A protein and the small-molecule ligand that binds it are described below.
Small molecule (SMILES): Nc1ccn([C@H]2C[C@H](O[P](=O)(O)OC[C@H]3O[C@@H](n4cnc5c(N)ncnc54)C[C@@H]3O[P](=O)(O)OC[C@H]3O[C@@H](n4cnc5c(N)ncnc54)C[C@@H]3O[P](=O)(O)OC[C@H]3O[C@@H](n4ccc(N)nc4=O)C[C@@H]3O[P](=O)(O)OC[C@H]3O[C@@H](n4ccc(N)nc4=O)C[C@@H]3O[P](=O)(O)OC[C@H]3O[C@@H](n4cnc5c(N)ncnc54)C[C@@H]3O[P](=O)(O)OC[C@H]3O[C@@H](n4ccc(N)nc4=O)C[C@@H]3O)[C@@H](COP(=O)=O)O2)c(=O)n1

Sequence of chain 8.K:
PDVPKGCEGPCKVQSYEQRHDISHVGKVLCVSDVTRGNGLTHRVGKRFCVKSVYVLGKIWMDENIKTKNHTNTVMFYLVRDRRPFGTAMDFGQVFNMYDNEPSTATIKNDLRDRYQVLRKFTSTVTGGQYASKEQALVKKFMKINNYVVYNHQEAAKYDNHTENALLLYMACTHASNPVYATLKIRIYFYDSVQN

Sequence of chain 9.M:
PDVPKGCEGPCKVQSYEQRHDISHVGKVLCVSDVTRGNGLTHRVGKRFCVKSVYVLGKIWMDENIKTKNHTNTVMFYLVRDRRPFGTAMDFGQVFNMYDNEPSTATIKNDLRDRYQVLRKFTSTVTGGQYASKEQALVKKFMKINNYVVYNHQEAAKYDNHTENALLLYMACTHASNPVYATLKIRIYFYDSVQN

Sequence of chain 8.I:
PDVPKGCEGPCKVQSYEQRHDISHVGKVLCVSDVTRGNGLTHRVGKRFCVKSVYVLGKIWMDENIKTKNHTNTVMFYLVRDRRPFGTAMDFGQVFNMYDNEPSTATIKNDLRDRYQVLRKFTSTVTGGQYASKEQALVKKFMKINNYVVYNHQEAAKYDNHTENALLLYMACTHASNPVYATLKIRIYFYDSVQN

Binding-site contacts:
Ligand atom N1 contacts residue CYS11 of chain 8.K at 3.6 Å.
Ligand atom O3' contacts residue TYR188 of chain 8.K at 2.9 Å (h-bond).
Ligand atom O3' contacts residue ARG82 of chain 8.I at 3.1 Å (salt-bridge).
Ligand atom P contacts residue TYR188 of chain 8.K at 3.4 Å.
Ligand atom C5' contacts residue ASP113 of chain 8.I at 3.5 Å.
Ligand atom OP2 contacts residue ARG47 of chain 9.M at 3.0 Å (salt-bridge).
Ligand atom OP2 contacts residue TYR54 of chain 8.K at 2.6 Å (h-bond).
Ligand atom C5 contacts residue PHE141 of chain 8.K at 3.4 Å (hydrophobic).
Ligand atom C6 contacts residue PHE141 of chain 8.K at 3.4 Å (hydrophobic).
Ligand atom N1 contacts residue PHE141 of chain 8.K at 3.3 Å.
Ligand atom C8 contacts residue TYR54 of chain 8.K at 3.5 Å (hydrophobic).
Ligand atom OP1 contacts residue ARG82 of chain 8.I at 3.0 Å (salt-bridge).
Ligand atom O5' contacts residue ARG112 of chain 8.I at 3.2 Å.
Ligand atom OP1 contacts residue ARG119 of chain 8.I at 3.5 Å.
Ligand atom OP1 contacts residue VAL117 of chain 8.I at 3.6 Å.
Ligand atom N7 contacts residue PHE141 of chain 8.K at 3.6 Å.
Ligand atom OP2 contacts residue LYS120 of chain 8.I at 3.0 Å (salt-bridge).
Ligand atom OP1 contacts residue LYS120 of chain 8.I at 3.1 Å (salt-bridge).
Ligand atom N3 contacts residue PHE141 of chain 8.K at 3.6 Å.
Ligand atom C6 contacts residue CYS11 of chain 8.K at 3.5 Å (hydrophobic).
Ligand atom C2' contacts residue TYR188 of chain 8.K at 3.1 Å (hydrophobic).
Ligand atom P contacts residue ASP113 of chain 8.I at 3.6 Å.
Ligand atom C4 contacts residue PHE141 of chain 8.K at 3.5 Å (hydrophobic).
Ligand atom O3' contacts residue LEU118 of chain 8.I at 3.5 Å (h-bond).
Ligand atom P contacts residue ARG47 of chain 9.M at 3.1 Å.
Ligand atom O3' contacts residue ASN195 of chain 9.M at 3.5 Å.
Ligand atom C2 contacts residue PHE141 of chain 8.K at 3.4 Å (hydrophobic).
Ligand atom OP1 contacts residue ARG47 of chain 9.M at 2.6 Å (salt-bridge).
Ligand atom N4 contacts residue SER52 of chain 8.K at 3.6 Å (h-bond).
Ligand atom O3' contacts residue ASP113 of chain 8.I at 3.4 Å (salt-bridge).
Ligand atom OP2 contacts residue ASN195 of chain 9.M at 2.7 Å (h-bond).
Ligand atom OP1 contacts residue ARG112 of chain 8.I at 2.7 Å (salt-bridge).
Ligand atom OP2 contacts residue ARG186 of chain 8.K at 2.9 Å (salt-bridge).
Ligand atom O2 contacts residue TYR188 of chain 8.K at 3.1 Å.
Ligand atom C2' contacts residue CYS11 of chain 8.K at 3.5 Å (hydrophobic).
Ligand atom OP2 contacts residue TYR188 of chain 8.K at 2.8 Å (h-bond).
Ligand atom OP1 contacts residue ASP113 of chain 8.I at 2.7 Å (salt-bridge).
Ligand atom C3' contacts residue TYR188 of chain 8.K at 3.1 Å (hydrophobic).
Ligand atom O4' contacts residue ARG80 of chain 8.I at 3.4 Å (salt-bridge).
Ligand atom N6 contacts residue PHE141 of chain 8.K at 3.4 Å.